Binding-site contacts:
Ligand atom C contacts residue GLU259 of chain 1.HB at 4.1 Å.
Ligand atom CG contacts residue HIS66 of chain 1.HB at 3.5 Å.
Ligand atom O contacts residue GLU259 of chain 1.HB at 3.1 Å (salt-bridge).
Ligand atom CA contacts residue PHE261 of chain 1.HB at 3.6 Å (hydrophobic).
Ligand atom CE contacts residue HIS66 of chain 1.HB at 4.0 Å.
Ligand atom CB contacts residue PHE261 of chain 1.HB at 4.0 Å (hydrophobic).
Ligand atom CD contacts residue ASN273 of chain 1.HB at 4.4 Å.
Ligand atom N contacts residue ASN273 of chain 1.HB at 3.5 Å (h-bond).
Ligand atom C contacts residue MET260 of chain 1.HB at 4.0 Å (hydrophobic).
Ligand atom NZ contacts residue PHE218 of chain 1.HB at 3.8 Å.
Ligand atom CA contacts residue MET260 of chain 1.HB at 4.2 Å (hydrophobic).
Ligand atom N contacts residue VAL274 of chain 1.HB at 4.2 Å.
Ligand atom CG contacts residue PHE261 of chain 1.HB at 3.6 Å (hydrophobic).
Ligand atom C contacts residue PHE261 of chain 1.HB at 3.4 Å (hydrophobic).
Ligand atom CD contacts residue THR228 of chain 1.HB at 4.4 Å.
Ligand atom CE contacts residue THR228 of chain 1.HB at 3.8 Å.
Ligand atom CE contacts residue PHE218 of chain 1.HB at 3.8 Å (hydrophobic).
Ligand atom O contacts residue MET260 of chain 1.HB at 3.0 Å.
Ligand atom O contacts residue ARG262 of chain 1.HB at 4.2 Å.
Ligand atom N contacts residue PHE261 of chain 1.HB at 3.2 Å (h-bond).
Ligand atom N contacts residue MET260 of chain 1.HB at 3.3 Å.
Ligand atom O contacts residue GLY275 of chain 1.HB at 4.3 Å.
Ligand atom NZ contacts residue HIS66 of chain 1.HB at 3.9 Å.
Ligand atom CD contacts residue HIS66 of chain 1.HB at 3.6 Å.
Ligand atom O contacts residue PHE261 of chain 1.HB at 2.9 Å (h-bond).
Ligand atom N contacts residue GLU259 of chain 1.HB at 4.1 Å.

Sequence of chain 1.HB:
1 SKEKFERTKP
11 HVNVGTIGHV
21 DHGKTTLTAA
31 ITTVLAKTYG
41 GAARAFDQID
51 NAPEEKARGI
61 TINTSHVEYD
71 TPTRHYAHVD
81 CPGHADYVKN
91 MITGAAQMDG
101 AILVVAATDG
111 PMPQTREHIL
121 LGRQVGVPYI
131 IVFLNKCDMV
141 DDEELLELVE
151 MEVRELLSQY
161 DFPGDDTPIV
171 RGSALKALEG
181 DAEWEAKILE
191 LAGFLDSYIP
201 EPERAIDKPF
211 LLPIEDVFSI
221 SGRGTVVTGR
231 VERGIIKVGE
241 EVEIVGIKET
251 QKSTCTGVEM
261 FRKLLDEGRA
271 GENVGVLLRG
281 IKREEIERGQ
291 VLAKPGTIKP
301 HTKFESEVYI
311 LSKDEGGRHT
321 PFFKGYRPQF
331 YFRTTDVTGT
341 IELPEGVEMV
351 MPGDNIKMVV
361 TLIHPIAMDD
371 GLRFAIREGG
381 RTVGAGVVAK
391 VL

This protein binds this small molecule.
Small molecule (SMILES): N[C@@H](CCCC[NH3+])C(=O)O